Sequence of chain 1.B:
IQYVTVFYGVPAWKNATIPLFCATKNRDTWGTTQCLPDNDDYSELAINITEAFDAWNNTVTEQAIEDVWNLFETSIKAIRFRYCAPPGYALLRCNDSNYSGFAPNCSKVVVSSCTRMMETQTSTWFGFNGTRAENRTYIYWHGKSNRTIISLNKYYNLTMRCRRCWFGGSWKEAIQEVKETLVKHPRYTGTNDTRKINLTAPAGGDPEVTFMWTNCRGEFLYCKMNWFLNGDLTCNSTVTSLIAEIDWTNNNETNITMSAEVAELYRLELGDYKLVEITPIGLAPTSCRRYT

Binding-site contacts:
Ligand atom C6 contacts residue NAG1 of chain 1.HA at 4.0 Å.
Ligand atom O5 contacts residue ASN15 of chain 1.B at 2.4 Å (h-bond).
Ligand atom O7 contacts residue PHE53 of chain 1.B at 3.6 Å (h-bond).
Ligand atom O5 contacts residue LYS484 of chain 1.B at 4.4 Å.
Ligand atom C7 contacts residue ASN15 of chain 1.B at 4.0 Å.
Ligand atom C3 contacts residue ASN15 of chain 1.B at 3.8 Å.
Ligand atom O4 contacts residue LYS274 of chain 1.B at 3.5 Å (salt-bridge).
Ligand atom O3 contacts residue NAG1 of chain 1.HA at 4.0 Å.
Ligand atom C3 contacts residue NAG1 of chain 1.HA at 4.4 Å.
Ligand atom C1 contacts residue ASN15 of chain 1.B at 1.4 Å.
Ligand atom C8 contacts residue ASP54 of chain 1.B at 3.3 Å.
Ligand atom C1 contacts residue LYS274 of chain 1.B at 3.5 Å.
Ligand atom C2 contacts residue NAG1 of chain 1.HA at 3.8 Å.
Ligand atom C2 contacts residue ASN15 of chain 1.B at 2.4 Å.
Ligand atom C6 contacts residue ASP54 of chain 1.B at 4.0 Å.
Ligand atom C5 contacts residue ALA52 of chain 1.B at 4.3 Å (hydrophobic).
Ligand atom C6 contacts residue LYS274 of chain 1.B at 3.8 Å.
Ligand atom C8 contacts residue PHE53 of chain 1.B at 4.4 Å (hydrophobic).
Ligand atom C3 contacts residue LYS274 of chain 1.B at 4.5 Å.
Ligand atom O6 contacts residue ASP54 of chain 1.B at 4.0 Å.
Ligand atom N2 contacts residue ASN15 of chain 1.B at 2.9 Å (h-bond).
Ligand atom O5 contacts residue LYS274 of chain 1.B at 2.8 Å (salt-bridge).
Ligand atom C4 contacts residue LYS274 of chain 1.B at 3.9 Å.
Ligand atom C2 contacts residue LYS274 of chain 1.B at 3.9 Å.
Ligand atom C5 contacts residue LYS274 of chain 1.B at 3.7 Å.
Ligand atom O6 contacts residue NAG1 of chain 1.HA at 4.0 Å.
Ligand atom O2 contacts residue LYS274 of chain 1.B at 3.1 Å (salt-bridge).
Ligand atom O5 contacts residue NAG1 of chain 1.HA at 4.3 Å.
Ligand atom N2 contacts residue NAG1 of chain 1.HA at 4.3 Å.
Ligand atom C5 contacts residue LYS484 of chain 1.B at 4.4 Å.
Ligand atom C7 contacts residue NAG1 of chain 1.HA at 3.9 Å.
Ligand atom C4 contacts residue ASN15 of chain 1.B at 4.2 Å.
Ligand atom C7 contacts residue PHE53 of chain 1.B at 4.3 Å (hydrophobic).
Ligand atom O7 contacts residue NAG1 of chain 1.HA at 2.8 Å (h-bond).
Ligand atom C5 contacts residue ASN15 of chain 1.B at 3.7 Å.
Ligand atom C5 contacts residue NAG1 of chain 1.HA at 4.3 Å.
Ligand atom O6 contacts residue LYS484 of chain 1.B at 3.9 Å.

This protein binds this small molecule.
Small molecule (SMILES): CC(=O)N[C@H]1[C@H](O[C@H]2[C@H](O)[C@@H](NC(C)=O)CO[C@@H]2CO)O[C@H](CO)[C@@H](O[C@@H]2O[C@H](CO[C@H]3O[C@H](CO)[C@@H](O)[C@H](O)[C@@H]3O)[C@@H](O)[C@H](O[C@H]3O[C@H](CO)[C@@H](O)[C@H](O)[C@@H]3O)[C@@H]2O)[C@@H]1O